Sequence of chain 1.B:
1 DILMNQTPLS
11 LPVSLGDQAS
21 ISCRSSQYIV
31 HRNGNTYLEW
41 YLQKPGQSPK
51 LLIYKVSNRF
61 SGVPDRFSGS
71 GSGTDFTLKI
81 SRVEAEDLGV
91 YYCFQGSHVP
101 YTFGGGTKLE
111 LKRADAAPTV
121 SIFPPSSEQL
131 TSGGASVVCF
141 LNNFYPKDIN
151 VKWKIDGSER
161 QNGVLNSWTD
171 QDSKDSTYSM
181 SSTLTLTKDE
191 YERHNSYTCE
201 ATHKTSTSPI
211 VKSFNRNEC

Binding-site contacts:
Ligand atom C3 contacts residue SER56 of chain 1.A at 3.4 Å.
Ligand atom C1 contacts residue ARG97 of chain 1.A at 3.4 Å.
Ligand atom O1B contacts residue GLY54 of chain 1.A at 3.2 Å.
Ligand atom O1A contacts residue TRP52 of chain 1.A at 3.4 Å.
Ligand atom O1A contacts residue ARG97 of chain 1.A at 3.3 Å (salt-bridge).
Ligand atom O8 contacts residue ARG99 of chain 1.A at 3.5 Å (salt-bridge).
Ligand atom C3 contacts residue TYR32 of chain 1.A at 3.8 Å (hydrophobic).
Ligand atom O8 contacts residue ASN33 of chain 1.B at 3.1 Å (h-bond).
Ligand atom O4 contacts residue THR31 of chain 1.A at 2.8 Å (h-bond).
Ligand atom O4 contacts residue ARG99 of chain 1.A at 2.9 Å (salt-bridge).
Ligand atom O8 contacts residue THR101 of chain 1.A at 3.8 Å.
Ligand atom O7 contacts residue THR102 of chain 1.A at 3.8 Å.
Ligand atom O4 contacts residue HIS31 of chain 1.B at 2.9 Å (h-bond).
Ligand atom C8 contacts residue ASN33 of chain 1.B at 3.7 Å.
Ligand atom O1B contacts residue GLY55 of chain 1.A at 3.5 Å (h-bond).
Ligand atom C2 contacts residue SER56 of chain 1.A at 3.4 Å.
Ligand atom O5 contacts residue ARG99 of chain 1.A at 2.9 Å (salt-bridge).
Ligand atom C1 contacts residue TRP52 of chain 1.A at 3.6 Å (hydrophobic).
Ligand atom O1B contacts residue SER56 of chain 1.A at 2.5 Å (h-bond).
Ligand atom O1A contacts residue SER53 of chain 1.A at 3.3 Å (h-bond).
Ligand atom O5 contacts residue SER56 of chain 1.A at 2.8 Å (h-bond).
Ligand atom C1 contacts residue GLY54 of chain 1.A at 3.4 Å.
Ligand atom O1B contacts residue ARG97 of chain 1.A at 2.8 Å (salt-bridge).
Ligand atom O4 contacts residue TRP52 of chain 1.A at 3.6 Å.
Ligand atom C5 contacts residue SER56 of chain 1.A at 3.8 Å.
Ligand atom C1 contacts residue SER56 of chain 1.A at 3.2 Å.
Ligand atom O1A contacts residue GLY54 of chain 1.A at 2.7 Å (h-bond).
Ligand atom C3 contacts residue THR31 of chain 1.A at 3.2 Å.
Ligand atom C4 contacts residue THR31 of chain 1.A at 3.5 Å.
Ligand atom O4 contacts residue TYR101 of chain 1.B at 3.6 Å.
Ligand atom O1A contacts residue TRP52 of chain 1.A at 3.4 Å.
Ligand atom O1A contacts residue GLY33 of chain 1.A at 2.9 Å (h-bond).
Ligand atom C11 contacts residue GLY54 of chain 1.A at 3.5 Å.
Ligand atom C1 contacts residue TRP52 of chain 1.A at 3.8 Å (hydrophobic).
Ligand atom C4 contacts residue TRP52 of chain 1.A at 3.6 Å (hydrophobic).
Ligand atom O6 contacts residue SER56 of chain 1.A at 3.0 Å (h-bond).
Ligand atom O8 contacts residue TYR37 of chain 1.B at 3.2 Å (h-bond).
Ligand atom C8 contacts residue TRP52 of chain 1.A at 3.7 Å (hydrophobic).
Ligand atom C5 contacts residue ARG99 of chain 1.A at 3.5 Å.
Ligand atom C7 contacts residue THR101 of chain 1.A at 3.5 Å.

Sequence of chain 1.A:
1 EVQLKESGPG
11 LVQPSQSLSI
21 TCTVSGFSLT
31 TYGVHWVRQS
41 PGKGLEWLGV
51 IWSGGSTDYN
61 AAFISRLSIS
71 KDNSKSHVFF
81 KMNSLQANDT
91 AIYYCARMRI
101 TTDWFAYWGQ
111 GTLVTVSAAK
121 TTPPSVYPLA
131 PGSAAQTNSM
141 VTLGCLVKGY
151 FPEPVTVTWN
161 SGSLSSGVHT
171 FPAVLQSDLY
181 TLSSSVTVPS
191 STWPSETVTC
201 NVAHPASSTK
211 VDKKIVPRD

The small molecule below binds the protein below.
Small molecule (SMILES): C=CCO[C@]1(C(=O)O)C[C@@H](O[C@]2(C(=O)O)C[C@@H](O)[C@@H](O)[C@@H]([C@H](O)CO[C@]3(C(=O)O)C[C@@H](O)[C@@H](O)[C@@H]([C@H](O)CO)O3)O2)[C@@H](O)[C@@H]([C@H](O)CO)O1